The protein below binds the small molecule below.
Small molecule (SMILES): CC(=O)N[C@@H]1[C@@H](O)[C@H](O[C@@H]2O[C@H](CO[C@]3(C(=O)O)C[C@H](O)[C@@H](NC(C)=O)[C@H]([C@H](O)[C@H](O)CO)O3)[C@H](O)[C@H](O)[C@H]2O)[C@@H](CO)O[C@H]1O

Sequence of chain 1.A:
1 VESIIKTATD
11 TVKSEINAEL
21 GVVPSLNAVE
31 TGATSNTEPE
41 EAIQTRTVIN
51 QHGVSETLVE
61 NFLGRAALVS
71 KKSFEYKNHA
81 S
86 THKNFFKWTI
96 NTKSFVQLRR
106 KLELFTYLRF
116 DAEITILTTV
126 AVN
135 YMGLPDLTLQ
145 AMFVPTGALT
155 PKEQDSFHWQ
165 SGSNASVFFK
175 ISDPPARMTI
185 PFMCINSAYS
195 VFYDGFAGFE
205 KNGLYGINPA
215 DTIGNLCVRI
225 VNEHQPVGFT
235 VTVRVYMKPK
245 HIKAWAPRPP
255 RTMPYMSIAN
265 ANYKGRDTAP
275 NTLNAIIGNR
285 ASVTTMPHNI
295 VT

Binding-site contacts:
Ligand atom O4 contacts residue ASP232 of chain 1.C at 2.8 Å (salt-bridge).
Ligand atom C4 contacts residue PRO274 of chain 1.A at 4.0 Å (hydrophobic).
Ligand atom C4 contacts residue PRO231 of chain 1.C at 3.4 Å (hydrophobic).
Ligand atom O4 contacts residue ASP91 of chain 1.C at 2.8 Å (salt-bridge).
Ligand atom C3 contacts residue ASP232 of chain 1.C at 4.1 Å.
Ligand atom C3 contacts residue PRO274 of chain 1.A at 4.1 Å (hydrophobic).
Ligand atom O7 contacts residue SER180 of chain 1.C at 3.7 Å.
Ligand atom O6 contacts residue ASP91 of chain 1.C at 3.3 Å.
Ligand atom O3 contacts residue ASP91 of chain 1.C at 4.0 Å.
Ligand atom O4 contacts residue PRO231 of chain 1.C at 3.8 Å.
Ligand atom C5 contacts residue ASN275 of chain 1.A at 3.5 Å.
Ligand atom C4 contacts residue ASP91 of chain 1.C at 3.3 Å.
Ligand atom C11 contacts residue PRO231 of chain 1.C at 4.0 Å (hydrophobic).
Ligand atom O10 contacts residue ASN275 of chain 1.A at 2.9 Å (h-bond).
Ligand atom O4 contacts residue ARG95 of chain 1.C at 3.6 Å.
Ligand atom C10 contacts residue PRO231 of chain 1.C at 3.9 Å (hydrophobic).
Ligand atom C1 contacts residue ARG104 of chain 1.C at 3.7 Å.
Ligand atom C6 contacts residue PRO231 of chain 1.C at 4.0 Å (hydrophobic).
Ligand atom N5 contacts residue PRO231 of chain 1.C at 2.9 Å (h-bond).
Ligand atom C5 contacts residue PRO231 of chain 1.C at 3.6 Å (hydrophobic).
Ligand atom C3 contacts residue PRO274 of chain 1.A at 3.8 Å (hydrophobic).
Ligand atom C4 contacts residue ARG104 of chain 1.C at 4.0 Å.
Ligand atom O10 contacts residue ARG270 of chain 1.A at 4.0 Å.
Ligand atom O7 contacts residue PRO274 of chain 1.A at 3.4 Å.
Ligand atom C11 contacts residue ILE233 of chain 1.C at 3.8 Å (hydrophobic).
Ligand atom O1B contacts residue ARG104 of chain 1.C at 2.8 Å (salt-bridge).
Ligand atom O3 contacts residue GLY282 of chain 1.A at 3.4 Å.
Ligand atom C10 contacts residue ASN275 of chain 1.A at 3.2 Å.
Ligand atom C4 contacts residue ASN275 of chain 1.A at 3.8 Å.
Ligand atom C3 contacts residue ARG95 of chain 1.C at 3.9 Å.
Ligand atom C3 contacts residue ARG104 of chain 1.C at 3.9 Å.
Ligand atom O3 contacts residue PRO274 of chain 1.A at 3.9 Å.
Ligand atom O6 contacts residue PRO274 of chain 1.A at 3.7 Å.
Ligand atom C11 contacts residue GLY234 of chain 1.C at 3.9 Å.
Ligand atom N5 contacts residue ASN275 of chain 1.A at 3.5 Å (h-bond).
Ligand atom O4 contacts residue ASN275 of chain 1.A at 3.0 Å (h-bond).
Ligand atom C5 contacts residue PRO274 of chain 1.A at 3.9 Å (hydrophobic).
Ligand atom C6 contacts residue ASP91 of chain 1.C at 3.9 Å.
Ligand atom C11 contacts residue ASP232 of chain 1.C at 3.8 Å.
Ligand atom C4 contacts residue ASP232 of chain 1.C at 3.5 Å.

Sequence of chain 1.C:
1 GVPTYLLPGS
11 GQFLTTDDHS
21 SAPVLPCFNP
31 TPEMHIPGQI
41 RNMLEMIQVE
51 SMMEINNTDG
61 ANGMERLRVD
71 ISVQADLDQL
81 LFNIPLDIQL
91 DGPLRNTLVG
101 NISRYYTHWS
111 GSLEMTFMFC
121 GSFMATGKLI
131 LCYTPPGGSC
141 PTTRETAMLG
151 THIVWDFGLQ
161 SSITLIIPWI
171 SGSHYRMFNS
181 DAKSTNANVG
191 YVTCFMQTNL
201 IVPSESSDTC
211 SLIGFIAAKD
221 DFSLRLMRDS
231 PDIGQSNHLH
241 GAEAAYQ